Sequence of chain 4.A:
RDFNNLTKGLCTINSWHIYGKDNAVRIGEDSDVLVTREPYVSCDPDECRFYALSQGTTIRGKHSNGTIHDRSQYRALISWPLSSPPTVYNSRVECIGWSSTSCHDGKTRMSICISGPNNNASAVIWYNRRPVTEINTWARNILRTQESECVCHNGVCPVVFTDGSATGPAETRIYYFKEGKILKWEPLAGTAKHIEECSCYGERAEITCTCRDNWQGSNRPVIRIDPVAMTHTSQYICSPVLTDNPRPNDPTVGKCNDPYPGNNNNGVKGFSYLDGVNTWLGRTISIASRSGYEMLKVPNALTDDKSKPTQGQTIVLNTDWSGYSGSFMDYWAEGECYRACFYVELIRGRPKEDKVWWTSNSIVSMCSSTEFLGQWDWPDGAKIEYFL

Binding-site contacts:
Ligand atom O1B contacts residue TYR324 of chain 4.A at 3.0 Å.
Ligand atom O1A contacts residue ARG212 of chain 4.A at 3.0 Å (salt-bridge).
Ligand atom C4 contacts residue 9WM1 of chain 4.G at 0.4 Å.
Ligand atom C6 contacts residue TYR324 of chain 4.A at 3.2 Å (hydrophobic).
Ligand atom C2 contacts residue TYR324 of chain 4.A at 1.4 Å (hydrophobic).
Ligand atom C4 contacts residue TYR324 of chain 4.A at 3.4 Å (hydrophobic).
Ligand atom O9 contacts residue 9WM1 of chain 4.G at 0.5 Å (h-bond).
Ligand atom C1 contacts residue TYR324 of chain 4.A at 2.3 Å (hydrophobic).
Ligand atom C11 contacts residue 9WM1 of chain 4.G at 0.5 Å.
Ligand atom O6 contacts residue TYR324 of chain 4.A at 2.5 Å (h-bond).
Ligand atom C3 contacts residue 9WM1 of chain 4.G at 0.9 Å.
Ligand atom O1A contacts residue ARG290 of chain 4.A at 2.8 Å (salt-bridge).
Ligand atom O1B contacts residue ARG37 of chain 4.A at 2.9 Å (salt-bridge).
Ligand atom O6 contacts residue 9WM1 of chain 4.G at 0.5 Å (h-bond).
Ligand atom O10 contacts residue 9WM1 of chain 4.G at 0.5 Å (h-bond).
Ligand atom O1A contacts residue TYR324 of chain 4.A at 3.0 Å (h-bond).
Ligand atom O8 contacts residue 9WM1 of chain 4.G at 0.3 Å (h-bond).
Ligand atom C1 contacts residue 9WM1 of chain 4.G at 0.7 Å.
Ligand atom C2 contacts residue GLU197 of chain 4.A at 3.4 Å.
Ligand atom O7 contacts residue 9WM1 of chain 4.G at 0.7 Å (h-bond).
Ligand atom O1A contacts residue 9WM1 of chain 4.G at 0.4 Å (h-bond).
Ligand atom F1 contacts residue GLU38 of chain 4.A at 3.3 Å.
Ligand atom C7 contacts residue 9WM1 of chain 4.G at 0.4 Å.
Ligand atom C2 contacts residue 9WM1 of chain 4.G at 1.3 Å.
Ligand atom O1B contacts residue ARG290 of chain 4.A at 2.8 Å (salt-bridge).
Ligand atom O9 contacts residue GLU196 of chain 4.A at 2.6 Å (salt-bridge).
Ligand atom C5 contacts residue 9WM1 of chain 4.G at 0.3 Å.
Ligand atom O1B contacts residue 9WM1 of chain 4.G at 0.6 Å (h-bond).
Ligand atom C3 contacts residue GLU38 of chain 4.A at 3.2 Å.
Ligand atom C3 contacts residue TYR324 of chain 4.A at 2.4 Å (hydrophobic).
Ligand atom N5 contacts residue 9WM1 of chain 4.G at 0.2 Å (h-bond).
Ligand atom F1 contacts residue ARG37 of chain 4.A at 2.9 Å.
Ligand atom O8 contacts residue GLU196 of chain 4.A at 2.8 Å (salt-bridge).
Ligand atom F1 contacts residue 9WM1 of chain 4.G at 0.8 Å.
Ligand atom C9 contacts residue 9WM1 of chain 4.G at 0.7 Å.
Ligand atom C6 contacts residue 9WM1 of chain 4.G at 0.2 Å.
Ligand atom C4 contacts residue GLU38 of chain 4.A at 3.3 Å.
Ligand atom O10 contacts residue ARG71 of chain 4.A at 3.1 Å (salt-bridge).
Ligand atom C8 contacts residue 9WM1 of chain 4.G at 0.3 Å.
Ligand atom C10 contacts residue 9WM1 of chain 4.G at 0.4 Å.

A small-molecule ligand and the protein it binds are described below.
Small molecule (SMILES): CC(=O)N[C@@H]1C[C@@H](F)[C@@H](C(=O)O)O[C@H]1[C@H](O)[C@H](O)CO